Binding-site contacts:
Ligand atom C3 contacts residue MG1 of chain 2.K at 3.2 Å.
Ligand atom O2 contacts residue KCX193 of chain 2.B at 2.7 Å (h-bond).
Ligand atom O1 contacts residue LYS167 of chain 2.B at 3.2 Å (salt-bridge).
Ligand atom C3 contacts residue KCX193 of chain 2.B at 3.1 Å.
Ligand atom O4 contacts residue GLY400 of chain 2.B at 3.1 Å (h-bond).
Ligand atom O6 contacts residue LYS167 of chain 2.B at 3.4 Å (salt-bridge).
Ligand atom O2 contacts residue MG1 of chain 2.K at 2.3 Å.
Ligand atom O3 contacts residue HIS288 of chain 2.B at 2.7 Å (h-bond).
Ligand atom O3 contacts residue GLU196 of chain 2.B at 2.7 Å (salt-bridge).
Ligand atom O6 contacts residue MG1 of chain 2.K at 2.2 Å.
Ligand atom O3 contacts residue ASN115 of chain 2.A at 2.9 Å (h-bond).
Ligand atom O7 contacts residue LYS330 of chain 2.B at 2.8 Å (salt-bridge).
Ligand atom O6P contacts residue ARG289 of chain 2.B at 2.9 Å (salt-bridge).
Ligand atom O3 contacts residue MG1 of chain 2.K at 2.3 Å.
Ligand atom O6 contacts residue ASN115 of chain 2.A at 2.9 Å (h-bond).
Ligand atom O6 contacts residue ASP195 of chain 2.B at 3.5 Å (salt-bridge).
Ligand atom O7 contacts residue GLU57 of chain 2.A at 3.5 Å (salt-bridge).
Ligand atom O3P contacts residue THR62 of chain 2.A at 2.7 Å (h-bond).
Ligand atom O4 contacts residue SER399 of chain 2.B at 3.1 Å.
Ligand atom C contacts residue LYS167 of chain 2.B at 3.5 Å.
Ligand atom O1P contacts residue LYS330 of chain 2.B at 2.7 Å (salt-bridge).
Ligand atom C contacts residue ASN115 of chain 2.A at 3.4 Å.
Ligand atom O6 contacts residue LYS169 of chain 2.B at 2.7 Å (salt-bridge).
Ligand atom O2 contacts residue ASP195 of chain 2.B at 3.6 Å (salt-bridge).
Ligand atom O3P contacts residue GLY424 of chain 2.B at 3.5 Å.
Ligand atom C5 contacts residue ASN115 of chain 2.A at 3.6 Å.
Ligand atom O2 contacts residue LYS167 of chain 2.B at 3.2 Å (salt-bridge).
Ligand atom C2 contacts residue MG1 of chain 2.K at 3.0 Å.
Ligand atom C5 contacts residue HIS288 of chain 2.B at 3.6 Å.
Ligand atom O6 contacts residue GLU196 of chain 2.B at 3.4 Å (salt-bridge).
Ligand atom C1 contacts residue SER399 of chain 2.B at 3.4 Å.
Ligand atom O1P contacts residue GLY401 of chain 2.B at 2.7 Å (h-bond).
Ligand atom O3P contacts residue SER425 of chain 2.B at 2.8 Å (h-bond).
Ligand atom O5P contacts residue HIS322 of chain 2.B at 2.8 Å (h-bond).
Ligand atom O5P contacts residue SER399 of chain 2.B at 3.3 Å (h-bond).
Ligand atom C contacts residue MG1 of chain 2.K at 2.9 Å.
Ligand atom O4P contacts residue ARG289 of chain 2.B at 2.8 Å (salt-bridge).
Ligand atom O2P contacts residue ILE165 of chain 2.B at 3.3 Å.
Ligand atom O3 contacts residue KCX193 of chain 2.B at 2.7 Å (h-bond).
Ligand atom O2P contacts residue GLY424 of chain 2.B at 2.8 Å (h-bond).

Sequence of chain 2.B:
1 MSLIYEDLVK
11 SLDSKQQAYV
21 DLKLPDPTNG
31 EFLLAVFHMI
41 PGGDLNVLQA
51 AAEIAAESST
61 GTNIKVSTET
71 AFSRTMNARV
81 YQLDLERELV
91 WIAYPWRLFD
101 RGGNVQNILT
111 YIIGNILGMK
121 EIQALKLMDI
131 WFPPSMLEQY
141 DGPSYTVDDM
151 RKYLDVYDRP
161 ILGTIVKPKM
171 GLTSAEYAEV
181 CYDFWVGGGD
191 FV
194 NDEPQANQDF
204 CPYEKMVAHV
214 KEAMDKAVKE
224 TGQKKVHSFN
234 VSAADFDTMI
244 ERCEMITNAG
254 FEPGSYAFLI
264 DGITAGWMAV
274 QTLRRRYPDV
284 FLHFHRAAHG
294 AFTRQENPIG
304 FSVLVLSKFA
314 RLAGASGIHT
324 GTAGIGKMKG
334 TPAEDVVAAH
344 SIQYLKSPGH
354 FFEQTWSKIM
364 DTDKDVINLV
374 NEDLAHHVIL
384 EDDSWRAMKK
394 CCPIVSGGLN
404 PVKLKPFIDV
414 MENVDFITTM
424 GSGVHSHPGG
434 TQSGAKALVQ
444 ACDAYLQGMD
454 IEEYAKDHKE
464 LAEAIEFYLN

Sequence of chain 2.A:
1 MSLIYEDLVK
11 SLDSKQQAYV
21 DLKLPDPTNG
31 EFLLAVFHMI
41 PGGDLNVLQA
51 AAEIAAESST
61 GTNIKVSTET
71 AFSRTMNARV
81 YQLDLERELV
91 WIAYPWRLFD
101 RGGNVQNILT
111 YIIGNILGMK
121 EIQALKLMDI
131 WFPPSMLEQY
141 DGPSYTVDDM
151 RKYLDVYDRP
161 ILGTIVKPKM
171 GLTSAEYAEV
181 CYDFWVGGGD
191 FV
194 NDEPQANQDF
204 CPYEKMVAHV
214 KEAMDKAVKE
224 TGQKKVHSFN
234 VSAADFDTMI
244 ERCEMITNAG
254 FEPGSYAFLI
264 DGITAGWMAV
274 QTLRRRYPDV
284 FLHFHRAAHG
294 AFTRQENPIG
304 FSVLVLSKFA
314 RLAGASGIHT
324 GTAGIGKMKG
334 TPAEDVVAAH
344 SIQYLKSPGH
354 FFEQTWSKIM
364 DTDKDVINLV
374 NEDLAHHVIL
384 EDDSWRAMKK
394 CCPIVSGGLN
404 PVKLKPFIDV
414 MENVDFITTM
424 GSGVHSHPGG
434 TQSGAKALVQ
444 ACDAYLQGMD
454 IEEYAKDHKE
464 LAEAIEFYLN

This protein binds this small molecule.
Small molecule (SMILES): O=C(O)[C@@](O)(COP(=O)(O)O)[C@H](O)[C@H](O)COP(=O)(O)O